Sequence of chain 4.E:
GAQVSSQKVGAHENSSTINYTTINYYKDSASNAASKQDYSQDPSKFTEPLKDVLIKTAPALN

Binding-site contacts:
Ligand atom CG contacts residue VAL4 of chain 4.E at 4.4 Å (hydrophobic).
Ligand atom CB contacts residue ALA2 of chain 4.E at 3.3 Å (hydrophobic).
Ligand atom C contacts residue GLN3 of chain 4.E at 3.9 Å.
Ligand atom C contacts residue ALA2 of chain 4.E at 3.5 Å (hydrophobic).
Ligand atom OE2 contacts residue VAL4 of chain 4.E at 3.7 Å.
Ligand atom CG2 contacts residue SER5 of chain 4.E at 3.4 Å.
Ligand atom O contacts residue ALA2 of chain 4.E at 4.0 Å.
Ligand atom CG1 contacts residue ALA2 of chain 4.E at 4.5 Å (hydrophobic).
Ligand atom N contacts residue VAL4 of chain 4.E at 3.1 Å (h-bond).
Ligand atom O contacts residue GLN3 of chain 4.E at 2.9 Å (h-bond).
Ligand atom OG contacts residue GLN3 of chain 4.E at 3.3 Å (h-bond).
Ligand atom CD contacts residue VAL4 of chain 4.E at 3.6 Å (hydrophobic).
Ligand atom CA contacts residue ALA2 of chain 4.E at 3.3 Å (hydrophobic).
Ligand atom N contacts residue ALA2 of chain 4.E at 2.8 Å (h-bond).
Ligand atom CA contacts residue VAL4 of chain 4.E at 3.3 Å (hydrophobic).
Ligand atom CB contacts residue ALA2 of chain 4.E at 4.4 Å (hydrophobic).
Ligand atom CA contacts residue ALA2 of chain 4.E at 3.9 Å (hydrophobic).
Ligand atom C contacts residue VAL4 of chain 4.E at 4.0 Å (hydrophobic).
Ligand atom C contacts residue VAL4 of chain 4.E at 3.5 Å (hydrophobic).
Ligand atom CG2 contacts residue ALA2 of chain 4.E at 4.0 Å (hydrophobic).
Ligand atom CB contacts residue VAL4 of chain 4.E at 4.4 Å (hydrophobic).
Ligand atom N contacts residue GLN3 of chain 4.E at 4.5 Å.
Ligand atom CA contacts residue VAL4 of chain 4.E at 4.1 Å (hydrophobic).
Ligand atom CB contacts residue GLN3 of chain 4.E at 4.0 Å.
Ligand atom N contacts residue VAL4 of chain 4.E at 4.3 Å.
Ligand atom CG2 contacts residue VAL4 of chain 4.E at 3.4 Å (hydrophobic).
Ligand atom CB contacts residue VAL4 of chain 4.E at 4.0 Å (hydrophobic).
Ligand atom OE1 contacts residue VAL4 of chain 4.E at 3.6 Å.
Ligand atom CB contacts residue GLN3 of chain 4.E at 3.7 Å.
Ligand atom CG1 contacts residue GLN3 of chain 4.E at 3.3 Å.
Ligand atom O contacts residue VAL4 of chain 4.E at 3.2 Å (h-bond).
Ligand atom OE1 contacts residue ASN25 of chain 4.E at 4.2 Å.
Ligand atom C contacts residue ALA2 of chain 4.E at 4.0 Å (hydrophobic).
Ligand atom CG2 contacts residue GLN3 of chain 4.E at 3.5 Å.
Ligand atom CA contacts residue GLN3 of chain 4.E at 4.5 Å.
Ligand atom O contacts residue VAL4 of chain 4.E at 4.4 Å.

A protein and the small-molecule ligand that binds it are described below.
Small molecule (SMILES): CC[C@H](C)[C@H](N)C(=O)N[C@@H](CO)C(=O)N[C@@H](CCC(=O)O)C(=O)N[C@H](C=O)C(C)C